Sequence of chain 10.D:
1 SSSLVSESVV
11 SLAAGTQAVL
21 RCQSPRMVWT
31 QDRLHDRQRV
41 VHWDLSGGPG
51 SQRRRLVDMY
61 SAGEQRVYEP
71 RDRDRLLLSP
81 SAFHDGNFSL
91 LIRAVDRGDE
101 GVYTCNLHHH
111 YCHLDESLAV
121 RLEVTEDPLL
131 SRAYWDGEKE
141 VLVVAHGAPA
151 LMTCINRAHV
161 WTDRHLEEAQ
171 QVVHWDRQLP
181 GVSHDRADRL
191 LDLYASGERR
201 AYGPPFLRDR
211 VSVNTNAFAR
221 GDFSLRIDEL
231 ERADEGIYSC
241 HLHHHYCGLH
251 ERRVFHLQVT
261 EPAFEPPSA

This small molecule binds to this protein.
Small molecule (SMILES): CC(=O)N[C@@H]1[C@@H](O)[C@H](O)[C@@H](CO)O[C@H]1O

Binding-site contacts:
Ligand atom N2 contacts residue ILE155 of chain 10.D at 4.1 Å.
Ligand atom C2 contacts residue ASN87 of chain 10.D at 2.4 Å.
Ligand atom C7 contacts residue ILE155 of chain 10.D at 4.3 Å (hydrophobic).
Ligand atom C3 contacts residue LEU151 of chain 10.D at 4.2 Å (hydrophobic).
Ligand atom C8 contacts residue ILE155 of chain 10.D at 3.7 Å (hydrophobic).
Ligand atom O4 contacts residue LEU151 of chain 10.D at 3.3 Å.
Ligand atom C1 contacts residue SER89 of chain 10.D at 3.3 Å.
Ligand atom O5 contacts residue SER89 of chain 10.D at 2.8 Å (h-bond).
Ligand atom C7 contacts residue ASN87 of chain 10.D at 3.8 Å.
Ligand atom O6 contacts residue LEU151 of chain 10.D at 3.4 Å.
Ligand atom C3 contacts residue ASN87 of chain 10.D at 3.8 Å.
Ligand atom C1 contacts residue ASN87 of chain 10.D at 1.4 Å.
Ligand atom O5 contacts residue ASN87 of chain 10.D at 2.3 Å (h-bond).
Ligand atom O7 contacts residue ASN87 of chain 10.D at 4.1 Å.
Ligand atom C6 contacts residue SER89 of chain 10.D at 3.6 Å.
Ligand atom O6 contacts residue SER89 of chain 10.D at 2.8 Å (h-bond).
Ligand atom O6 contacts residue LEU91 of chain 10.D at 4.0 Å.
Ligand atom C5 contacts residue ASN87 of chain 10.D at 3.7 Å.
Ligand atom C4 contacts residue ASN87 of chain 10.D at 4.2 Å.
Ligand atom C5 contacts residue SER89 of chain 10.D at 3.3 Å.
Ligand atom N2 contacts residue ASN87 of chain 10.D at 2.9 Å (h-bond).
Ligand atom C6 contacts residue LEU91 of chain 10.D at 4.2 Å (hydrophobic).
Ligand atom C4 contacts residue LEU151 of chain 10.D at 4.0 Å (hydrophobic).
Ligand atom C6 contacts residue LEU151 of chain 10.D at 3.7 Å (hydrophobic).
Ligand atom C5 contacts residue LEU151 of chain 10.D at 3.8 Å (hydrophobic).